This small molecule binds to this protein.
Small molecule (SMILES): N[C@H](CC(=O)O)C(=O)O

Sequence of chain 1.A:
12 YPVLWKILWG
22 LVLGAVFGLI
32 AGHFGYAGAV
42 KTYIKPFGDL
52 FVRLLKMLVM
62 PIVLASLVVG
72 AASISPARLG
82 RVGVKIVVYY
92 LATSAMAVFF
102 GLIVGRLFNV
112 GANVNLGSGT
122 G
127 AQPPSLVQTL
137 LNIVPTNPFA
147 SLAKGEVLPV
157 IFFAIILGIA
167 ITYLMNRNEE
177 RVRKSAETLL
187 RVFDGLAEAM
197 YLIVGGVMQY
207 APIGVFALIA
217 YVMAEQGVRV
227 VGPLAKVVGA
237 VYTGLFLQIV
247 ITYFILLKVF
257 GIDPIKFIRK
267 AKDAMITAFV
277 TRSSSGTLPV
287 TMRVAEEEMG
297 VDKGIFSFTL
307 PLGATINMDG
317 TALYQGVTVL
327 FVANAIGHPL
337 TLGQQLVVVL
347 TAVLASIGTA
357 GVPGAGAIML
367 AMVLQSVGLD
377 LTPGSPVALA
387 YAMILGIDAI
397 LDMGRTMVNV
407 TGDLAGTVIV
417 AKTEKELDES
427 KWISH

Binding-site contacts:
Ligand atom O contacts residue VAL358 of chain 1.A at 3.6 Å.
Ligand atom N contacts residue THR402 of chain 1.A at 2.6 Å (h-bond).
Ligand atom OD1 contacts residue THR355 of chain 1.A at 3.5 Å.
Ligand atom OXT contacts residue SER280 of chain 1.A at 3.7 Å.
Ligand atom O contacts residue GLY357 of chain 1.A at 2.9 Å.
Ligand atom OD2 contacts residue ARG401 of chain 1.A at 3.3 Å (salt-bridge).
Ligand atom O contacts residue THR402 of chain 1.A at 3.3 Å.
Ligand atom O contacts residue SER280 of chain 1.A at 2.7 Å (h-bond).
Ligand atom C contacts residue MET314 of chain 1.A at 3.6 Å (hydrophobic).
Ligand atom OXT contacts residue THR402 of chain 1.A at 3.3 Å.
Ligand atom CG contacts residue THR317 of chain 1.A at 3.4 Å.
Ligand atom O contacts residue SER279 of chain 1.A at 3.7 Å.
Ligand atom CG contacts residue ASP398 of chain 1.A at 3.7 Å.
Ligand atom C contacts residue GLY357 of chain 1.A at 3.7 Å.
Ligand atom C contacts residue THR402 of chain 1.A at 3.3 Å.
Ligand atom OD2 contacts residue GLY360 of chain 1.A at 4.0 Å.
Ligand atom CG contacts residue GLY362 of chain 1.A at 3.5 Å.
Ligand atom OD1 contacts residue GLY362 of chain 1.A at 3.3 Å (h-bond).
Ligand atom CA contacts residue GLY357 of chain 1.A at 3.9 Å.
Ligand atom C contacts residue SER280 of chain 1.A at 3.7 Å.
Ligand atom CG contacts residue ARG401 of chain 1.A at 3.5 Å.
Ligand atom CA contacts residue THR402 of chain 1.A at 3.7 Å.
Ligand atom OD1 contacts residue THR317 of chain 1.A at 2.4 Å (h-bond).
Ligand atom N contacts residue ASP398 of chain 1.A at 3.0 Å (salt-bridge).
Ligand atom CA contacts residue VAL358 of chain 1.A at 3.0 Å (hydrophobic).
Ligand atom CB contacts residue VAL358 of chain 1.A at 3.1 Å (hydrophobic).
Ligand atom CB contacts residue THR355 of chain 1.A at 3.9 Å.
Ligand atom OXT contacts residue ASN405 of chain 1.A at 2.5 Å (h-bond).
Ligand atom N contacts residue VAL358 of chain 1.A at 3.6 Å.
Ligand atom C contacts residue ASN405 of chain 1.A at 3.7 Å.
Ligand atom C contacts residue ARG278 of chain 1.A at 4.0 Å.
Ligand atom OD2 contacts residue ASP398 of chain 1.A at 2.5 Å (salt-bridge).
Ligand atom CB contacts residue GLY362 of chain 1.A at 4.0 Å.
Ligand atom CB contacts residue ALA356 of chain 1.A at 3.5 Å (hydrophobic).
Ligand atom OD2 contacts residue THR402 of chain 1.A at 4.0 Å.
Ligand atom CA contacts residue ARG278 of chain 1.A at 3.3 Å.
Ligand atom O contacts residue MET314 of chain 1.A at 3.7 Å.
Ligand atom OXT contacts residue MET314 of chain 1.A at 3.2 Å.
Ligand atom N contacts residue ARG278 of chain 1.A at 2.5 Å (salt-bridge).
Ligand atom OD1 contacts residue ARG401 of chain 1.A at 3.2 Å (salt-bridge).